The small molecule below binds the protein below.
Small molecule (SMILES): CC(=O)N[C@@H]1[C@@H](O)[C@H](O)[C@@H](CO)O[C@H]1O

Sequence of chain 8.C:
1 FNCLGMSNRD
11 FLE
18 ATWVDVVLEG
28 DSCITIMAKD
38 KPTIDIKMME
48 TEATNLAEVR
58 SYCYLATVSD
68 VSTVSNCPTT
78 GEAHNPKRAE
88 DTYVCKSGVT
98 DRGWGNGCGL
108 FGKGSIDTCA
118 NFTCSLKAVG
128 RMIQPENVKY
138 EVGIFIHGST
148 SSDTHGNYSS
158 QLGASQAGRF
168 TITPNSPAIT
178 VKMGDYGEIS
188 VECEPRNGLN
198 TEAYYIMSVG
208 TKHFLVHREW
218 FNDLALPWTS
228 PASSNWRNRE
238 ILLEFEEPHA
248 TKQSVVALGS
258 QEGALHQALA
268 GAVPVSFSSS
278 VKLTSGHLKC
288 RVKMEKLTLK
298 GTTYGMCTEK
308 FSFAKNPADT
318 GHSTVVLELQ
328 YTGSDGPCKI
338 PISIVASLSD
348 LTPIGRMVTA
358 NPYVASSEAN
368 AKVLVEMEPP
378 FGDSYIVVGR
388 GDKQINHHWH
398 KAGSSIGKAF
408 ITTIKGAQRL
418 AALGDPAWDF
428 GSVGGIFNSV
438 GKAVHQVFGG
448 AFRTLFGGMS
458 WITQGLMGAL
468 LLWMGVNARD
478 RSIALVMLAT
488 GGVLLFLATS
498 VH

Binding-site contacts:
Ligand atom O7 contacts residue ASN154 of chain 8.C at 3.8 Å.
Ligand atom C6 contacts residue SER157 of chain 8.C at 4.1 Å.
Ligand atom C3 contacts residue ASN154 of chain 8.C at 3.9 Å.
Ligand atom C1 contacts residue ASN154 of chain 8.C at 1.4 Å.
Ligand atom C2 contacts residue ASN154 of chain 8.C at 2.5 Å.
Ligand atom C5 contacts residue SER157 of chain 8.C at 4.3 Å.
Ligand atom C7 contacts residue ASN154 of chain 8.C at 3.4 Å.
Ligand atom C4 contacts residue ASN154 of chain 8.C at 4.2 Å.
Ligand atom C1 contacts residue SER157 of chain 8.C at 4.2 Å.
Ligand atom O6 contacts residue SER157 of chain 8.C at 4.4 Å.
Ligand atom N2 contacts residue ASN154 of chain 8.C at 3.1 Å (h-bond).
Ligand atom C1 contacts residue SER156 of chain 8.C at 4.1 Å.
Ligand atom C8 contacts residue ASN154 of chain 8.C at 3.8 Å.
Ligand atom O5 contacts residue SER156 of chain 8.C at 4.3 Å.
Ligand atom C5 contacts residue ASN154 of chain 8.C at 3.6 Å.
Ligand atom C5 contacts residue SER156 of chain 8.C at 4.4 Å.
Ligand atom O5 contacts residue SER157 of chain 8.C at 3.5 Å (h-bond).
Ligand atom O5 contacts residue ASN154 of chain 8.C at 2.3 Å (h-bond).